This protein binds this small molecule.
Small molecule (SMILES): NS(=O)(=O)c1c(F)c(F)c(S(=O)(=O)CCO)c(F)c1F

Binding-site contacts:
Ligand atom N10 contacts residue HIS119 of chain 1.A at 3.4 Å (h-bond).
Ligand atom S7 contacts residue HIS94 of chain 1.A at 3.9 Å.
Ligand atom N10 contacts residue HIS96 of chain 1.A at 3.3 Å (h-bond).
Ligand atom F14 contacts residue LEU197 of chain 1.A at 3.6 Å.
Ligand atom C4 contacts residue LEU197 of chain 1.A at 3.7 Å (hydrophobic).
Ligand atom O9 contacts residue VAL142 of chain 1.A at 3.9 Å.
Ligand atom C17 contacts residue GLN92 of chain 1.A at 3.5 Å.
Ligand atom O18 contacts residue LYS67 of chain 1.A at 2.8 Å (salt-bridge).
Ligand atom S7 contacts residue THR198 of chain 1.A at 3.9 Å.
Ligand atom S7 contacts residue ZN1 of chain 1.B at 3.1 Å.
Ligand atom F11 contacts residue GLN92 of chain 1.A at 3.6 Å.
Ligand atom F14 contacts residue THR199 of chain 1.A at 2.6 Å.
Ligand atom N10 contacts residue THR198 of chain 1.A at 2.8 Å (h-bond).
Ligand atom F13 contacts residue THR199 of chain 1.A at 2.9 Å.
Ligand atom C6 contacts residue LEU197 of chain 1.A at 3.7 Å (hydrophobic).
Ligand atom O8 contacts residue THR198 of chain 1.A at 2.9 Å (h-bond).
Ligand atom C17 contacts residue LYS67 of chain 1.A at 3.2 Å.
Ligand atom N10 contacts residue HIS94 of chain 1.A at 3.2 Å (h-bond).
Ligand atom F11 contacts residue VAL121 of chain 1.A at 3.6 Å.
Ligand atom O8 contacts residue TRP208 of chain 1.A at 3.5 Å.
Ligand atom F13 contacts residue LEU197 of chain 1.A at 3.5 Å.
Ligand atom N10 contacts residue ZN1 of chain 1.B at 2.0 Å.
Ligand atom O9 contacts residue HIS94 of chain 1.A at 3.2 Å.
Ligand atom O9 contacts residue HIS119 of chain 1.A at 3.5 Å (h-bond).
Ligand atom F12 contacts residue HIS94 of chain 1.A at 3.8 Å.
Ligand atom F14 contacts residue PRO200 of chain 1.A at 3.4 Å.
Ligand atom O19 contacts residue LEU197 of chain 1.A at 3.9 Å.
Ligand atom C2 contacts residue THR199 of chain 1.A at 3.4 Å.
Ligand atom C3 contacts residue THR199 of chain 1.A at 3.6 Å.
Ligand atom O9 contacts residue ZN1 of chain 1.B at 3.0 Å.
Ligand atom O20 contacts residue PRO201 of chain 1.A at 3.6 Å.
Ligand atom F13 contacts residue THR198 of chain 1.A at 3.1 Å.
Ligand atom O8 contacts residue LEU197 of chain 1.A at 3.3 Å.
Ligand atom F12 contacts residue VAL121 of chain 1.A at 2.8 Å.
Ligand atom C3 contacts residue LEU197 of chain 1.A at 3.7 Å (hydrophobic).
Ligand atom O20 contacts residue LEU197 of chain 1.A at 3.9 Å.
Ligand atom C1 contacts residue LEU197 of chain 1.A at 3.7 Å (hydrophobic).
Ligand atom C2 contacts residue LEU197 of chain 1.A at 3.7 Å (hydrophobic).
Ligand atom C5 contacts residue LEU197 of chain 1.A at 3.7 Å (hydrophobic).
Ligand atom O9 contacts residue VAL121 of chain 1.A at 3.9 Å.

Sequence of chain 1.A:
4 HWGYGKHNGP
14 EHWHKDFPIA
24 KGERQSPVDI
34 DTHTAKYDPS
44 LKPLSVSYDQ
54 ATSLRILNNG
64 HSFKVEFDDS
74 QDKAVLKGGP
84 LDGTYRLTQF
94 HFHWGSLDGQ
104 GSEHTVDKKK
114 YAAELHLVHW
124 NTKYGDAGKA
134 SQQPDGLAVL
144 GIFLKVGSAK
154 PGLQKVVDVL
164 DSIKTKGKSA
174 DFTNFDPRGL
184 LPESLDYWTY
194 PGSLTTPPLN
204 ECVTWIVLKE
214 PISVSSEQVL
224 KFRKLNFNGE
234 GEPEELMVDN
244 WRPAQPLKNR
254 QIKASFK